Sequence of chain 1.A:
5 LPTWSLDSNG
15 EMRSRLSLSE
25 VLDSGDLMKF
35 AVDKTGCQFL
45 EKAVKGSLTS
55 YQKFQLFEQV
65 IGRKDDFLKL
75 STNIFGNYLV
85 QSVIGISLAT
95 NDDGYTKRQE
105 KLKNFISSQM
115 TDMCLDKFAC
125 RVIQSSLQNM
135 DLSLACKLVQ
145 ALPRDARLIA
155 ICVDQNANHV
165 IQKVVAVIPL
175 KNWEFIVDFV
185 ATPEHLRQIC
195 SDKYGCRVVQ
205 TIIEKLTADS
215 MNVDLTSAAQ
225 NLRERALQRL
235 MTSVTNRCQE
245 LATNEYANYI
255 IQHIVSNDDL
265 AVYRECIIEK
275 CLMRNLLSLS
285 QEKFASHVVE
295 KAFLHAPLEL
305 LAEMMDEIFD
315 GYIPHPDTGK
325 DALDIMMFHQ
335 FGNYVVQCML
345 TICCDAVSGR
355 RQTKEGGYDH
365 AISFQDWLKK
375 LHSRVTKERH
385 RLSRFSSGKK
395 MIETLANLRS

The small molecule below binds the protein below.
Small molecule (SMILES): Nc1ccn([C@@H]2O[C@H](CO[P](=O)(O)O[C@H]3[C@@H](O)[C@H](n4cnc5c(N)ncnc54)O[C@@H]3CO[P](=O)(O)O[C@H]3[C@@H](O)[C@H](n4ccc(=O)[nH]c4=O)O[C@@H]3CO[P](=O)(O)O[C@H]3[C@@H](O)[C@H](n4cnc5c(=O)nc(N)[nH]c54)O[C@@H]3CO[P](=O)(O)O[C@H]3[C@@H](O)[C@H](n4ccc(=O)[nH]c4=O)O[C@@H]3COP(=O)=O)[C@@H](O[P](=O)(O)OC[C@H]3O[C@@H](n4ccc(=O)[nH]c4=O)[C@H](O)[C@@H]3O[P](=O)(O)OC[C@H]3O[C@@H](n4cnc5c(N)ncnc54)[C@H](O)[C@@H]3O[P](=O)(O)OC[C@H]3O[C@@H](n4ccc(=O)[nH]c4=O)[C@H](O)[C@@H]3O[P](=O)(O)OC[C@H]3O[C@@H](n4cnc5c(N)ncnc54)[C@H](O)[C@@H]3O)[C@H]2O)c(=O)n1

Binding-site contacts:
Ligand atom C6 contacts residue TYR82 of chain 1.A at 3.2 Å (hydrophobic).
Ligand atom N3 contacts residue HIS163 of chain 1.A at 3.2 Å.
Ligand atom O3' contacts residue LYS38 of chain 1.A at 2.5 Å (salt-bridge).
Ligand atom O4 contacts residue GLN341 of chain 1.A at 2.9 Å (h-bond).
Ligand atom O2' contacts residue ARG201 of chain 1.A at 3.0 Å.
Ligand atom O2 contacts residue ASN252 of chain 1.A at 2.8 Å (h-bond).
Ligand atom O4 contacts residue GLN85 of chain 1.A at 3.1 Å (h-bond).
Ligand atom C4 contacts residue HIS163 of chain 1.A at 3.1 Å.
Ligand atom N6 contacts residue GLN128 of chain 1.A at 3.1 Å (h-bond).
Ligand atom O2 contacts residue ASN81 of chain 1.A at 2.8 Å (h-bond).
Ligand atom C2 contacts residue HIS291 of chain 1.A at 3.1 Å.
Ligand atom O2 contacts residue ASN337 of chain 1.A at 3.2 Å (h-bond).
Ligand atom C6 contacts residue ARG125 of chain 1.A at 3.2 Å.
Ligand atom O2 contacts residue TYR338 of chain 1.A at 2.9 Å (h-bond).
Ligand atom N3 contacts residue TYR253 of chain 1.A at 3.2 Å (h-bond).
Ligand atom O4 contacts residue GLN256 of chain 1.A at 2.7 Å (h-bond).
Ligand atom C5 contacts residue HIS291 of chain 1.A at 3.2 Å.
Ligand atom N3 contacts residue TYR338 of chain 1.A at 2.9 Å (h-bond).
Ligand atom N3 contacts residue ASN337 of chain 1.A at 2.9 Å (h-bond).
Ligand atom N1 contacts residue GLU294 of chain 1.A at 2.8 Å (salt-bridge).
Ligand atom O2' contacts residue LYS287 of chain 1.A at 3.0 Å (salt-bridge).
Ligand atom N3 contacts residue ASN252 of chain 1.A at 2.9 Å (h-bond).
Ligand atom N2 contacts residue SER290 of chain 1.A at 3.0 Å (h-bond).
Ligand atom N1 contacts residue GLN128 of chain 1.A at 2.9 Å (h-bond).
Ligand atom C8 contacts residue TYR253 of chain 1.A at 3.2 Å (hydrophobic).
Ligand atom C5 contacts residue TYR253 of chain 1.A at 3.2 Å (hydrophobic).
Ligand atom N3 contacts residue ASN81 of chain 1.A at 2.8 Å (h-bond).
Ligand atom N1 contacts residue TYR82 of chain 1.A at 3.0 Å (h-bond).
Ligand atom N1 contacts residue TYR253 of chain 1.A at 3.1 Å (h-bond).
Ligand atom C2 contacts residue TYR253 of chain 1.A at 3.0 Å (hydrophobic).
Ligand atom OP1 contacts residue LYS197 of chain 1.A at 2.9 Å (salt-bridge).
Ligand atom C2 contacts residue TYR82 of chain 1.A at 3.1 Å (hydrophobic).
Ligand atom N3 contacts residue TYR82 of chain 1.A at 3.2 Å.
Ligand atom N1 contacts residue TYR338 of chain 1.A at 3.1 Å (h-bond).
Ligand atom N2 contacts residue GLU294 of chain 1.A at 2.8 Å (salt-bridge).
Ligand atom OP1 contacts residue GLN159 of chain 1.A at 2.7 Å (h-bond).
Ligand atom C2 contacts residue TYR338 of chain 1.A at 2.6 Å (hydrophobic).
Ligand atom N1 contacts residue GLU45 of chain 1.A at 3.0 Å.
Ligand atom O2' contacts residue ASN160 of chain 1.A at 3.1 Å (h-bond).
Ligand atom O4 contacts residue LYS394 of chain 1.A at 2.8 Å (salt-bridge).